A protein and the small-molecule ligand that binds it are described below.
Small molecule (SMILES): CC(=O)N[C@@H]1[C@@H](O)[C@H](O)[C@@H](CO)O[C@H]1O

Binding-site contacts:
Ligand atom C5 contacts residue PHE70 of chain 1.A at 4.3 Å (hydrophobic).
Ligand atom C8 contacts residue ASN95 of chain 1.A at 3.2 Å.
Ligand atom C2 contacts residue ASN95 of chain 1.A at 2.3 Å.
Ligand atom C5 contacts residue ASN95 of chain 1.A at 3.7 Å.
Ligand atom O5 contacts residue ALA71 of chain 1.A at 3.5 Å (h-bond).
Ligand atom O5 contacts residue PHE70 of chain 1.A at 4.1 Å.
Ligand atom O5 contacts residue ASN95 of chain 1.A at 2.4 Å (h-bond).
Ligand atom C6 contacts residue PHE70 of chain 1.A at 4.3 Å (hydrophobic).
Ligand atom C3 contacts residue ASN95 of chain 1.A at 3.7 Å.
Ligand atom C1 contacts residue PHE70 of chain 1.A at 4.4 Å (hydrophobic).
Ligand atom O6 contacts residue ARG52 of chain 1.A at 2.5 Å (salt-bridge).
Ligand atom C5 contacts residue ALA71 of chain 1.A at 4.2 Å (hydrophobic).
Ligand atom C1 contacts residue ALA71 of chain 1.A at 3.9 Å (hydrophobic).
Ligand atom C1 contacts residue ASN95 of chain 1.A at 1.4 Å.
Ligand atom C6 contacts residue ARG52 of chain 1.A at 3.4 Å.
Ligand atom O7 contacts residue ASN95 of chain 1.A at 3.3 Å (h-bond).
Ligand atom N2 contacts residue ASN95 of chain 1.A at 2.8 Å (h-bond).
Ligand atom C6 contacts residue ALA71 of chain 1.A at 4.3 Å (hydrophobic).
Ligand atom C5 contacts residue VAL69 of chain 1.A at 3.8 Å (hydrophobic).
Ligand atom C7 contacts residue ASN95 of chain 1.A at 3.2 Å.
Ligand atom C4 contacts residue ASN95 of chain 1.A at 4.2 Å.
Ligand atom C6 contacts residue VAL69 of chain 1.A at 4.2 Å (hydrophobic).

Sequence of chain 1.A:
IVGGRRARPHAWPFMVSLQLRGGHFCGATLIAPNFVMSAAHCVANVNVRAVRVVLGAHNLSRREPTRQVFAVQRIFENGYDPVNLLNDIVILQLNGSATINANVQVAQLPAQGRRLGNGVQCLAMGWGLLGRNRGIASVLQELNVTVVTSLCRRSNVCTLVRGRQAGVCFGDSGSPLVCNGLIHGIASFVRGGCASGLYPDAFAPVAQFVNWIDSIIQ